Sequence of chain 1.B:
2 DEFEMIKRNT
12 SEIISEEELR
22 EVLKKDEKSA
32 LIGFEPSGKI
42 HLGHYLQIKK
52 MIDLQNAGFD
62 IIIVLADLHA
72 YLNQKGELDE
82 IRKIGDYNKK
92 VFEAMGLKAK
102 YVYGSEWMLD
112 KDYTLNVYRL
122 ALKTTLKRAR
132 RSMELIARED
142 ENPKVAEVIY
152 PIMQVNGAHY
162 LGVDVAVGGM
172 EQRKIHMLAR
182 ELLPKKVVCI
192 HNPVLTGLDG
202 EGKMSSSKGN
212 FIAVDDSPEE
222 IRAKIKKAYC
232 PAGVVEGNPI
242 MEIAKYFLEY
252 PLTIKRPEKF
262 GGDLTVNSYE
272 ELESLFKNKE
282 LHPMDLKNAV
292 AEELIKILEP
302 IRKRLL

Binding-site contacts:
Ligand atom N1 contacts residue GLY158 of chain 1.B at 3.5 Å.
Ligand atom CA contacts residue GLN173 of chain 1.B at 3.4 Å.
Ligand atom O contacts residue GLN173 of chain 1.B at 3.0 Å (h-bond).
Ligand atom O contacts residue GLU36 of chain 1.B at 4.1 Å.
Ligand atom O contacts residue TYR151 of chain 1.B at 3.7 Å.
Ligand atom C contacts residue GLU36 of chain 1.B at 4.1 Å.
Ligand atom CD1 contacts residue GLN155 of chain 1.B at 4.0 Å.
Ligand atom CD1 contacts residue ALA67 of chain 1.B at 3.2 Å (hydrophobic).
Ligand atom CE2 contacts residue GLY34 of chain 1.B at 3.6 Å.
Ligand atom CA contacts residue TYR151 of chain 1.B at 3.3 Å (hydrophobic).
Ligand atom CD2 contacts residue GLN155 of chain 1.B at 3.7 Å.
Ligand atom OXT contacts residue GLU36 of chain 1.B at 3.0 Å (salt-bridge).
Ligand atom CB contacts residue GLU36 of chain 1.B at 3.8 Å.
Ligand atom N1 contacts residue LEU32 of chain 1.B at 4.0 Å.
Ligand atom CE2 contacts residue GLN155 of chain 1.B at 3.6 Å.
Ligand atom CE1 contacts residue GLN155 of chain 1.B at 4.0 Å.
Ligand atom OXT contacts residue GLY34 of chain 1.B at 4.2 Å.
Ligand atom CD1 contacts residue HIS70 of chain 1.B at 3.6 Å.
Ligand atom N contacts residue GLN173 of chain 1.B at 2.8 Å (h-bond).
Ligand atom CB contacts residue PHE35 of chain 1.B at 4.1 Å (hydrophobic).
Ligand atom CD2 contacts residue GLY34 of chain 1.B at 3.3 Å.
Ligand atom OXT contacts residue PHE35 of chain 1.B at 3.6 Å.
Ligand atom C1 contacts residue GLN155 of chain 1.B at 3.9 Å.
Ligand atom CG contacts residue PHE35 of chain 1.B at 4.2 Å (hydrophobic).
Ligand atom CA contacts residue GLN155 of chain 1.B at 3.9 Å.
Ligand atom CG contacts residue ALA67 of chain 1.B at 4.0 Å (hydrophobic).
Ligand atom N contacts residue TYR151 of chain 1.B at 2.8 Å (h-bond).
Ligand atom N1 contacts residue ALA159 of chain 1.B at 4.2 Å.
Ligand atom CB contacts residue GLN155 of chain 1.B at 4.1 Å.
Ligand atom CZ contacts residue GLN155 of chain 1.B at 3.6 Å.
Ligand atom N contacts residue GLN155 of chain 1.B at 2.8 Å (h-bond).
Ligand atom CE1 contacts residue HIS70 of chain 1.B at 3.6 Å.
Ligand atom N1 contacts residue GLN155 of chain 1.B at 3.6 Å (h-bond).
Ligand atom CB contacts residue GLY34 of chain 1.B at 3.9 Å.
Ligand atom CG contacts residue GLN155 of chain 1.B at 3.8 Å.
Ligand atom CB contacts residue TYR151 of chain 1.B at 3.5 Å (hydrophobic).
Ligand atom CG contacts residue GLY34 of chain 1.B at 3.8 Å.
Ligand atom C contacts residue TYR151 of chain 1.B at 3.6 Å (hydrophobic).
Ligand atom CE1 contacts residue ALA67 of chain 1.B at 3.8 Å (hydrophobic).
Ligand atom C contacts residue GLN173 of chain 1.B at 3.4 Å.

This protein binds this small molecule.
Small molecule (SMILES): N#Cc1ccc(C[C@H](N)C(=O)O)cc1